The small molecule below binds the protein below.
Small molecule (SMILES): CC[C@H](C)[C@H](NC(=O)[C@H](CCC(=O)O)NC(=O)[C@H](CO)NC(=O)[C@@H](N)CCSC)C(=O)N[C@@H](CCCCN)C(=O)N[C@@H](CCCN=C(N)N)C(=O)N[C@@H](CC(C)C)C(=O)N[C@@H](CC(C)C)C(=O)N[C@H](C=O)CO

Sequence of chain 1.E:
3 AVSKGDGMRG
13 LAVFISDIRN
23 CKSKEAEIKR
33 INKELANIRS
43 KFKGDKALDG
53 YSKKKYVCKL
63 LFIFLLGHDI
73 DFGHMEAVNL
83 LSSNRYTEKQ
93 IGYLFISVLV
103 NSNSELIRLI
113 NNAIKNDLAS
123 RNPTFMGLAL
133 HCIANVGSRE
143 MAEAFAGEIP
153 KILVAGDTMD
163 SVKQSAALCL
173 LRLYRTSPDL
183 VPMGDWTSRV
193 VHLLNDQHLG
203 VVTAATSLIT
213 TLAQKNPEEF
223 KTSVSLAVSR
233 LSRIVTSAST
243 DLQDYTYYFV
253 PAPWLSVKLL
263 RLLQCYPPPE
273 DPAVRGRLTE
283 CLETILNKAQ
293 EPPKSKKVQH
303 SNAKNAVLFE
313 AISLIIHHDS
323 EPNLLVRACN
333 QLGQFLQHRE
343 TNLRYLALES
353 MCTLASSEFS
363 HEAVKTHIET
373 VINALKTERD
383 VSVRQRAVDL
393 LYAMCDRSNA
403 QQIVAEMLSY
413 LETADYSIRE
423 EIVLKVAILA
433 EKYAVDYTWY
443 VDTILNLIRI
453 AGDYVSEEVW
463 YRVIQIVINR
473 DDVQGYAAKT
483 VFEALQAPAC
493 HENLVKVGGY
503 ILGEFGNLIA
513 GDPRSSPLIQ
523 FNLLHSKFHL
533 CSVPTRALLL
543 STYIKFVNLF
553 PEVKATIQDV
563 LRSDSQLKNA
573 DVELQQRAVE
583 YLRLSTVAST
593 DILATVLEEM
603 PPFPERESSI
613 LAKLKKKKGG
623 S

Binding-site contacts:
Ligand atom CD2 contacts residue TYR62 of chain 1.D at 3.7 Å (hydrophobic).
Ligand atom CZ contacts residue ASN97 of chain 1.D at 3.5 Å.
Ligand atom C contacts residue CYS99 of chain 1.D at 3.8 Å (hydrophobic).
Ligand atom CD1 contacts residue CYS99 of chain 1.D at 3.4 Å (hydrophobic).
Ligand atom CD1 contacts residue ASN92 of chain 1.D at 3.7 Å.
Ligand atom CD2 contacts residue ALA63 of chain 1.D at 3.5 Å (hydrophobic).
Ligand atom CD contacts residue GLU100 of chain 1.D at 3.0 Å.
Ligand atom CA contacts residue VAL98 of chain 1.D at 3.6 Å (hydrophobic).
Ligand atom O contacts residue CYS99 of chain 1.D at 3.4 Å.
Ligand atom O contacts residue GLU100 of chain 1.D at 3.0 Å.
Ligand atom CA contacts residue GLU100 of chain 1.D at 3.7 Å.
Ligand atom CA contacts residue CYS99 of chain 1.D at 3.8 Å (hydrophobic).
Ligand atom CE contacts residue ASN9 of chain 1.D at 3.4 Å.
Ligand atom CE contacts residue ARG10 of chain 1.D at 3.1 Å.
Ligand atom O contacts residue LEU101 of chain 1.D at 3.4 Å (h-bond).
Ligand atom OE2 contacts residue ARG21 of chain 1.E at 3.8 Å.
Ligand atom CD2 contacts residue VAL88 of chain 1.D at 3.8 Å (hydrophobic).
Ligand atom CD contacts residue ASN97 of chain 1.D at 3.5 Å.
Ligand atom CD1 contacts residue LEU65 of chain 1.D at 3.5 Å (hydrophobic).
Ligand atom CG contacts residue GLU100 of chain 1.D at 3.5 Å.
Ligand atom OE1 contacts residue LEU101 of chain 1.D at 3.8 Å.
Ligand atom OE2 contacts residue GLU100 of chain 1.D at 3.4 Å (salt-bridge).
Ligand atom C contacts residue GLU100 of chain 1.D at 3.7 Å.
Ligand atom O contacts residue ALA63 of chain 1.D at 3.5 Å.
Ligand atom CG contacts residue VAL98 of chain 1.D at 3.9 Å (hydrophobic).
Ligand atom CE contacts residue GLU100 of chain 1.D at 3.7 Å.
Ligand atom OE1 contacts residue GLU100 of chain 1.D at 2.9 Å (salt-bridge).
Ligand atom CB contacts residue GLU100 of chain 1.D at 3.3 Å.
Ligand atom OE2 contacts residue ASN9 of chain 1.D at 3.5 Å (h-bond).
Ligand atom CD1 contacts residue PHE67 of chain 1.D at 3.9 Å (hydrophobic).
Ligand atom N contacts residue VAL98 of chain 1.D at 3.2 Å (h-bond).
Ligand atom CG contacts residue ARG10 of chain 1.D at 3.7 Å.
Ligand atom CE contacts residue GLY64 of chain 1.D at 3.5 Å.
Ligand atom O contacts residue CYS99 of chain 1.D at 3.5 Å.
Ligand atom OE1 contacts residue ARG15 of chain 1.D at 3.8 Å.
Ligand atom NH2 contacts residue ASN97 of chain 1.D at 3.5 Å (h-bond).
Ligand atom O contacts residue CYS99 of chain 1.D at 3.8 Å.
Ligand atom OE2 contacts residue ARG15 of chain 1.D at 3.6 Å (salt-bridge).
Ligand atom O contacts residue TYR62 of chain 1.D at 3.5 Å.
Ligand atom NE contacts residue ASN97 of chain 1.D at 3.0 Å (h-bond).

Sequence of chain 1.D:
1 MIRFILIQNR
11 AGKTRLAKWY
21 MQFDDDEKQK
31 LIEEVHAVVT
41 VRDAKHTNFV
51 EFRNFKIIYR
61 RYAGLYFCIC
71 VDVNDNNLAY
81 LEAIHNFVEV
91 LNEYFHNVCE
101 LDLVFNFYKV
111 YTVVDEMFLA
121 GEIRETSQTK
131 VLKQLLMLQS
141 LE